Sequence of chain 1.B:
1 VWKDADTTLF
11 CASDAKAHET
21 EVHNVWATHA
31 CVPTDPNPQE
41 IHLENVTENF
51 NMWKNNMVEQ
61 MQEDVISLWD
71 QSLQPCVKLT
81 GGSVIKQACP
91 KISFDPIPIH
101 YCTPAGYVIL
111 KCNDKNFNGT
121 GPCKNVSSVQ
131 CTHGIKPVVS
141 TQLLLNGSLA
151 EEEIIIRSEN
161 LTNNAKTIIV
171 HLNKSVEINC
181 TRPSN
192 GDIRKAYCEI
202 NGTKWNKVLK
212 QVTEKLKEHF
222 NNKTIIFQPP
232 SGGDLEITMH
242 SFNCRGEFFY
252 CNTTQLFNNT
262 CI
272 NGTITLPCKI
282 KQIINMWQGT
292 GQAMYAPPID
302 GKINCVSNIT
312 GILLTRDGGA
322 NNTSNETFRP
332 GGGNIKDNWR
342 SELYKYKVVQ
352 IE

Binding-site contacts:
Ligand atom N2 contacts residue ASN179 of chain 1.B at 2.8 Å (h-bond).
Ligand atom C3 contacts residue ASN179 of chain 1.B at 3.7 Å.
Ligand atom C5 contacts residue GLU200 of chain 1.B at 4.4 Å.
Ligand atom C4 contacts residue LYS303 of chain 1.B at 4.5 Å.
Ligand atom C1 contacts residue ASN305 of chain 1.B at 3.9 Å.
Ligand atom O5 contacts residue ASN179 of chain 1.B at 2.4 Å (h-bond).
Ligand atom C5 contacts residue ASN179 of chain 1.B at 3.6 Å.
Ligand atom O5 contacts residue THR181 of chain 1.B at 3.9 Å.
Ligand atom O4 contacts residue LYS303 of chain 1.B at 3.6 Å.
Ligand atom C7 contacts residue ASN179 of chain 1.B at 3.1 Å.
Ligand atom C8 contacts residue VAL307 of chain 1.B at 4.1 Å (hydrophobic).
Ligand atom C2 contacts residue ASN179 of chain 1.B at 2.3 Å.
Ligand atom N2 contacts residue VAL307 of chain 1.B at 4.2 Å.
Ligand atom C8 contacts residue GLU177 of chain 1.B at 4.4 Å.
Ligand atom C1 contacts residue GLU200 of chain 1.B at 4.3 Å.
Ligand atom C7 contacts residue VAL307 of chain 1.B at 4.4 Å (hydrophobic).
Ligand atom C4 contacts residue ASN179 of chain 1.B at 4.1 Å.
Ligand atom O5 contacts residue GLU200 of chain 1.B at 3.5 Å (salt-bridge).
Ligand atom C8 contacts residue ASN179 of chain 1.B at 4.4 Å.
Ligand atom C5 contacts residue THR181 of chain 1.B at 3.9 Å.
Ligand atom O7 contacts residue ASN179 of chain 1.B at 3.1 Å (h-bond).
Ligand atom C1 contacts residue ASN179 of chain 1.B at 1.4 Å.
Ligand atom C6 contacts residue TYR198 of chain 1.B at 4.0 Å (hydrophobic).
Ligand atom O5 contacts residue ASN305 of chain 1.B at 4.5 Å.
Ligand atom C6 contacts residue GLU200 of chain 1.B at 4.2 Å.
Ligand atom C1 contacts residue THR181 of chain 1.B at 4.2 Å.
Ligand atom O6 contacts residue GLU200 of chain 1.B at 3.2 Å (salt-bridge).
Ligand atom O6 contacts residue TYR198 of chain 1.B at 4.3 Å.
Ligand atom C6 contacts residue THR181 of chain 1.B at 4.2 Å.

This protein binds this small molecule.
Small molecule (SMILES): CC(=O)N[C@@H]1[C@@H](O)[C@H](O)[C@@H](CO)O[C@H]1O